Sequence of chain 1.C:
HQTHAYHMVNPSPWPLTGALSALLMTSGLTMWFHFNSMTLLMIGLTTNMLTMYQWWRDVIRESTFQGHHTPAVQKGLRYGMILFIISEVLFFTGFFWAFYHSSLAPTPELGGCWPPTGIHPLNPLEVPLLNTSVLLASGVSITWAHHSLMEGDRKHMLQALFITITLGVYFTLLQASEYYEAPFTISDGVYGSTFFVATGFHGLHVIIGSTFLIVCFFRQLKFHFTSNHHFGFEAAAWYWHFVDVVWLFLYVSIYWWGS

Binding-site contacts:
Ligand atom C18 contacts residue LEU223 of chain 1.C at 3.8 Å (hydrophobic).
Ligand atom C24 contacts residue PHE22 of chain 1.J at 3.4 Å (hydrophobic).
Ligand atom C4 contacts residue PHE164 of chain 1.C at 4.2 Å (hydrophobic).
Ligand atom C6 contacts residue GLN161 of chain 1.C at 4.0 Å.
Ligand atom C10 contacts residue PHE164 of chain 1.C at 4.5 Å (hydrophobic).
Ligand atom C16 contacts residue LEU160 of chain 1.C at 4.3 Å (hydrophobic).
Ligand atom O25 contacts residue ARG156 of chain 1.C at 2.9 Å (salt-bridge).
Ligand atom C7 contacts residue GLN161 of chain 1.C at 4.1 Å.
Ligand atom C5 contacts residue PHE164 of chain 1.C at 3.6 Å (hydrophobic).
Ligand atom O7 contacts residue GLN161 of chain 1.C at 4.1 Å.
Ligand atom C23 contacts residue PHE22 of chain 1.J at 3.5 Å (hydrophobic).
Ligand atom O26 contacts residue ARG156 of chain 1.C at 2.7 Å (salt-bridge).
Ligand atom C6 contacts residue LEU160 of chain 1.C at 4.3 Å (hydrophobic).
Ligand atom C3 contacts residue PHE164 of chain 1.C at 4.2 Å (hydrophobic).
Ligand atom C6 contacts residue PHE164 of chain 1.C at 3.7 Å (hydrophobic).
Ligand atom C19 contacts residue PHE219 of chain 1.C at 3.6 Å (hydrophobic).
Ligand atom C18 contacts residue LEU160 of chain 1.C at 4.1 Å (hydrophobic).
Ligand atom C24 contacts residue ARG156 of chain 1.C at 3.5 Å.
Ligand atom C15 contacts residue LEU160 of chain 1.C at 4.2 Å (hydrophobic).
Ligand atom C15 contacts residue LYS157 of chain 1.C at 4.4 Å.
Ligand atom C21 contacts residue PHE22 of chain 1.J at 3.8 Å (hydrophobic).
Ligand atom O25 contacts residue PHE22 of chain 1.J at 2.6 Å (h-bond).
Ligand atom C19 contacts residue PHE164 of chain 1.C at 3.7 Å (hydrophobic).

The small molecule below binds the protein below.
Small molecule (SMILES): C[C@H](CCC(=O)O)[C@H]1CC[C@H]2[C@@H]3[C@H](O)C[C@@H]4C[C@H](O)CC[C@]4(C)[C@H]3C[C@H](O)[C@]12C

Sequence of chain 1.J:
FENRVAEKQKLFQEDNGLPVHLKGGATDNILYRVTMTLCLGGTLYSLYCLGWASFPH